Binding-site contacts:
Ligand atom C5 contacts residue ASN123 of chain 1.B at 3.3 Å.
Ligand atom C1 contacts residue ASN123 of chain 1.B at 3.3 Å.
Ligand atom C3 contacts residue THR122 of chain 1.B at 4.4 Å.
Ligand atom O7 contacts residue ASN120 of chain 1.B at 4.3 Å.
Ligand atom O6 contacts residue ASN120 of chain 1.B at 4.4 Å.
Ligand atom C2 contacts residue ASN123 of chain 1.B at 4.2 Å.
Ligand atom C4 contacts residue ASN123 of chain 1.B at 4.3 Å.
Ligand atom C6 contacts residue ASN123 of chain 1.B at 3.7 Å.
Ligand atom N2 contacts residue ASN120 of chain 1.B at 2.9 Å (h-bond).
Ligand atom O4 contacts residue ASN123 of chain 1.B at 4.3 Å.
Ligand atom C3 contacts residue ASN120 of chain 1.B at 3.8 Å.
Ligand atom C7 contacts residue ASN120 of chain 1.B at 3.9 Å.
Ligand atom C4 contacts residue ASN120 of chain 1.B at 4.2 Å.
Ligand atom N2 contacts residue ALA121 of chain 1.B at 4.4 Å.
Ligand atom C1 contacts residue ASN120 of chain 1.B at 1.4 Å.
Ligand atom C8 contacts residue ALA121 of chain 1.B at 4.3 Å (hydrophobic).
Ligand atom O5 contacts residue ASN120 of chain 1.B at 2.3 Å (h-bond).
Ligand atom C3 contacts residue ASN123 of chain 1.B at 4.2 Å.
Ligand atom O5 contacts residue ASN123 of chain 1.B at 3.5 Å (h-bond).
Ligand atom C5 contacts residue ASN120 of chain 1.B at 3.7 Å.
Ligand atom O6 contacts residue VAL125 of chain 1.B at 3.6 Å.
Ligand atom O5 contacts residue VAL125 of chain 1.B at 4.5 Å.
Ligand atom C2 contacts residue ASN120 of chain 1.B at 2.5 Å.

Sequence of chain 1.B:
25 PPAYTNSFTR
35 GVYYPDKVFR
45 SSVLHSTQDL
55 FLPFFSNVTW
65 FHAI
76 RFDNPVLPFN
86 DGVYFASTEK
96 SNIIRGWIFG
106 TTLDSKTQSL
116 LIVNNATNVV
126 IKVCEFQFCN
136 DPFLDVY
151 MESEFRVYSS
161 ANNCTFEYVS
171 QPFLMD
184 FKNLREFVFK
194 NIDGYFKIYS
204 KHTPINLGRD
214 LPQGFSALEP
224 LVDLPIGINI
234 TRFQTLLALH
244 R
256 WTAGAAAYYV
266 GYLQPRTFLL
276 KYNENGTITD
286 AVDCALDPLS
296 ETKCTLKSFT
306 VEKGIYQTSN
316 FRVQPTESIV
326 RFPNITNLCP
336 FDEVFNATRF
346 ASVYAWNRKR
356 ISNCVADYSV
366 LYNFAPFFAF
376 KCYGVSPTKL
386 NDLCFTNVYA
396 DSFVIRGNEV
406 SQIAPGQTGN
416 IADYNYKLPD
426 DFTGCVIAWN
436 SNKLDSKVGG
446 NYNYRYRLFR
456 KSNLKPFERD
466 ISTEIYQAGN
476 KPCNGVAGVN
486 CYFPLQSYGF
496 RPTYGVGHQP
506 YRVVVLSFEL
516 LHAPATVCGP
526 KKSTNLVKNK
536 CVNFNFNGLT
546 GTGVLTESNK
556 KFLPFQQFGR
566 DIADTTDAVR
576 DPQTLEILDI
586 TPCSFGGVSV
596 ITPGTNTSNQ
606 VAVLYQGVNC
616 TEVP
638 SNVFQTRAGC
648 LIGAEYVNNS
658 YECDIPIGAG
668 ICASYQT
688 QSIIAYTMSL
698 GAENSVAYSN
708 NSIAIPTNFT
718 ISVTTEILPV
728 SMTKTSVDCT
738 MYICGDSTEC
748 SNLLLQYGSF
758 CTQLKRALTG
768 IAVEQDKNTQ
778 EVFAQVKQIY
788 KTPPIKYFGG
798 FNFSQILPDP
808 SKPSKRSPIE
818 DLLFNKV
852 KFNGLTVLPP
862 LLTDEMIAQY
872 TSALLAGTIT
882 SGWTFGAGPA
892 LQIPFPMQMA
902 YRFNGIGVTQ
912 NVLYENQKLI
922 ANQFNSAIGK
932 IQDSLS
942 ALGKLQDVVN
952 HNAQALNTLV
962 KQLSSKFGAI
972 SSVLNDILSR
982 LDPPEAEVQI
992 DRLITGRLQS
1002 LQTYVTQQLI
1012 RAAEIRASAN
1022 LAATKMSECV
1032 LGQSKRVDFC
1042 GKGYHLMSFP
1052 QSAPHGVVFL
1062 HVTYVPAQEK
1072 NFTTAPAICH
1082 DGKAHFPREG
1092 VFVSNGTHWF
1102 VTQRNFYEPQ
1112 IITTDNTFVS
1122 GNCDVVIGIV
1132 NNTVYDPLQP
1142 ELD

A protein and the small-molecule ligand that binds it are described below.
Small molecule (SMILES): CC(=O)N[C@@H]1[C@@H](O)[C@H](O)[C@@H](CO)O[C@H]1O